Sequence of chain 2.A:
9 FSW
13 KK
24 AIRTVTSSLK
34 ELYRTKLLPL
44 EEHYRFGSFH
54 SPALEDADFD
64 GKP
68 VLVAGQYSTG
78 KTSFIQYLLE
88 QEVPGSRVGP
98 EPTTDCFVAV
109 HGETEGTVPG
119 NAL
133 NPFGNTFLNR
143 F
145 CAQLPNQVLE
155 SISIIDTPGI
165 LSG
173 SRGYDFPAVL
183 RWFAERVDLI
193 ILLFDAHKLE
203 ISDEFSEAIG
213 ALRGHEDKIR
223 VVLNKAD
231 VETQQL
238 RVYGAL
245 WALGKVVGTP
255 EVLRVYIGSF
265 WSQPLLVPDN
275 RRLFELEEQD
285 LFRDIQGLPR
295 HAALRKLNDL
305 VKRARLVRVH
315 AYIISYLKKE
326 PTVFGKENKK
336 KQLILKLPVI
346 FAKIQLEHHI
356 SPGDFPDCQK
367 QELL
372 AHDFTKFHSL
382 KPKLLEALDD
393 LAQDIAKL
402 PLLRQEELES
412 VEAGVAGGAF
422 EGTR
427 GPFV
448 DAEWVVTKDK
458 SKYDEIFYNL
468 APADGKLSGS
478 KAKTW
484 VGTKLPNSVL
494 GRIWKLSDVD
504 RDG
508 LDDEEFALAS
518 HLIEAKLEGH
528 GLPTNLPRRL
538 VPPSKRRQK

Binding-site contacts:
Ligand atom N6 contacts residue TRP265 of chain 2.A at 3.3 Å.
Ligand atom O2G contacts residue TYR74 of chain 2.A at 3.6 Å.
Ligand atom O3G contacts residue THR101 of chain 2.A at 3.1 Å (h-bond).
Ligand atom O2G contacts residue PRO99 of chain 2.A at 3.6 Å.
Ligand atom C8 contacts residue TRP265 of chain 2.A at 3.5 Å (hydrophobic).
Ligand atom O1G contacts residue SER75 of chain 2.A at 3.2 Å (h-bond).
Ligand atom O1G contacts residue TYR74 of chain 2.A at 3.4 Å.
Ligand atom N7 contacts residue TRP265 of chain 2.A at 3.4 Å.
Ligand atom O1G contacts residue GLN73 of chain 2.A at 3.5 Å (h-bond).
Ligand atom O1G contacts residue GLY163 of chain 2.A at 3.6 Å.
Ligand atom O3A contacts residue GLY77 of chain 2.A at 3.1 Å (h-bond).
Ligand atom O3G contacts residue MG1 of chain 2.D at 1.9 Å.
Ligand atom O1B contacts residue GLY77 of chain 2.A at 3.0 Å (h-bond).
Ligand atom N3B contacts residue SER75 of chain 2.A at 3.4 Å (h-bond).
Ligand atom O2' contacts residue TRP265 of chain 2.A at 3.4 Å.
Ligand atom PG contacts residue MG1 of chain 2.D at 3.1 Å.
Ligand atom O2B contacts residue MG1 of chain 2.D at 2.2 Å.
Ligand atom O2B contacts residue THR79 of chain 2.A at 2.8 Å (h-bond).
Ligand atom C6 contacts residue TRP265 of chain 2.A at 3.4 Å (hydrophobic).
Ligand atom O1G contacts residue LYS78 of chain 2.A at 3.1 Å.
Ligand atom N3B contacts residue MG1 of chain 2.D at 3.2 Å.
Ligand atom O2G contacts residue THR100 of chain 2.A at 3.3 Å (h-bond).
Ligand atom O3G contacts residue LYS78 of chain 2.A at 3.4 Å (salt-bridge).
Ligand atom O1A contacts residue GLY96 of chain 2.A at 3.2 Å (h-bond).
Ligand atom O5' contacts residue SER80 of chain 2.A at 3.6 Å.
Ligand atom C5 contacts residue TRP265 of chain 2.A at 3.5 Å (hydrophobic).
Ligand atom O1B contacts residue THR76 of chain 2.A at 3.2 Å (h-bond).
Ligand atom O1B contacts residue LYS78 of chain 2.A at 3.1 Å (salt-bridge).
Ligand atom N6 contacts residue ASN226 of chain 2.A at 3.4 Å (h-bond).
Ligand atom O1B contacts residue SER75 of chain 2.A at 3.6 Å (h-bond).
Ligand atom O3A contacts residue SER75 of chain 2.A at 3.6 Å.
Ligand atom N1 contacts residue LYS227 of chain 2.A at 3.6 Å.
Ligand atom O1A contacts residue VAL95 of chain 2.A at 3.5 Å.
Ligand atom O3' contacts residue PRO97 of chain 2.A at 3.6 Å (h-bond).
Ligand atom O4' contacts residue LYS227 of chain 2.A at 3.3 Å (salt-bridge).
Ligand atom O2A contacts residue SER80 of chain 2.A at 2.5 Å (h-bond).
Ligand atom O2A contacts residue GLY77 of chain 2.A at 3.5 Å.
Ligand atom C8 contacts residue SER80 of chain 2.A at 3.5 Å.
Ligand atom PB contacts residue MG1 of chain 2.D at 3.2 Å.
Ligand atom PA contacts residue SER80 of chain 2.A at 3.6 Å.

The protein below binds the small molecule below.
Small molecule (SMILES): Nc1ncnc2c1ncn2[C@@H]1O[C@H](CO[P](=O)(O)O[P](=O)(O)NP(=O)(O)O)[C@@H](O)[C@H]1O

Sequence of chain 1.A:
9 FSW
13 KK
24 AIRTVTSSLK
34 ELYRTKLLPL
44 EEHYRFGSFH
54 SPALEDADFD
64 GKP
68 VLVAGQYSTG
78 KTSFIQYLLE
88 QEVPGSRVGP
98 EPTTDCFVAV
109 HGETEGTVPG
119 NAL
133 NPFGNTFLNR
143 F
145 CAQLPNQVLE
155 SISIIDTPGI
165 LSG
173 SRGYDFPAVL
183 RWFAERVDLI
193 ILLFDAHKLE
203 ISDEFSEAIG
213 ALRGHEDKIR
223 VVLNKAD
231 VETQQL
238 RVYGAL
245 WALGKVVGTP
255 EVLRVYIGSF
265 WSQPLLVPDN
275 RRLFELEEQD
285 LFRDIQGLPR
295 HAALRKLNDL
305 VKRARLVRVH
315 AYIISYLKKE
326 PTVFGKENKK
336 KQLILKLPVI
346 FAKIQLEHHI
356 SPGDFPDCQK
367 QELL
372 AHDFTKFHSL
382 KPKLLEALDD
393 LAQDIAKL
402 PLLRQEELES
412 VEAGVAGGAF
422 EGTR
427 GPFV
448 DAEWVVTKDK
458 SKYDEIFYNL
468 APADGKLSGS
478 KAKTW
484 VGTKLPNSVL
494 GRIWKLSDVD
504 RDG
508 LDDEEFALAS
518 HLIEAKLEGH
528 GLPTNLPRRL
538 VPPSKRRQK